Binding-site contacts:
Ligand atom C09 contacts residue ARG230 of chain 1.A at 4.3 Å.
Ligand atom C10 contacts residue ARG230 of chain 1.A at 3.8 Å.
Ligand atom C11 contacts residue ARG230 of chain 1.A at 4.0 Å.
Ligand atom N02 contacts residue DMS1 of chain 1.G at 4.3 Å.
Ligand atom C11 contacts residue LEU227 of chain 1.A at 3.9 Å (hydrophobic).
Ligand atom C09 contacts residue DMS1 of chain 1.G at 3.9 Å.
Ligand atom C10 contacts residue DMS1 of chain 1.G at 3.9 Å.
Ligand atom C11 contacts residue DMS1 of chain 1.G at 3.7 Å.
Ligand atom C12 contacts residue ARG231 of chain 1.A at 3.5 Å.
Ligand atom C12 contacts residue DMS1 of chain 1.G at 3.5 Å.
Ligand atom C12 contacts residue LEU227 of chain 1.A at 4.5 Å (hydrophobic).
Ligand atom C08 contacts residue DMS1 of chain 1.G at 3.8 Å.
Ligand atom C08 contacts residue ARG231 of chain 1.A at 4.5 Å.
Ligand atom C13 contacts residue ARG231 of chain 1.A at 3.5 Å.
Ligand atom C13 contacts residue DMS1 of chain 1.G at 3.5 Å.
Ligand atom C10 contacts residue ARG231 of chain 1.A at 3.9 Å.
Ligand atom C11 contacts residue ARG231 of chain 1.A at 3.7 Å.

Sequence of chain 1.A:
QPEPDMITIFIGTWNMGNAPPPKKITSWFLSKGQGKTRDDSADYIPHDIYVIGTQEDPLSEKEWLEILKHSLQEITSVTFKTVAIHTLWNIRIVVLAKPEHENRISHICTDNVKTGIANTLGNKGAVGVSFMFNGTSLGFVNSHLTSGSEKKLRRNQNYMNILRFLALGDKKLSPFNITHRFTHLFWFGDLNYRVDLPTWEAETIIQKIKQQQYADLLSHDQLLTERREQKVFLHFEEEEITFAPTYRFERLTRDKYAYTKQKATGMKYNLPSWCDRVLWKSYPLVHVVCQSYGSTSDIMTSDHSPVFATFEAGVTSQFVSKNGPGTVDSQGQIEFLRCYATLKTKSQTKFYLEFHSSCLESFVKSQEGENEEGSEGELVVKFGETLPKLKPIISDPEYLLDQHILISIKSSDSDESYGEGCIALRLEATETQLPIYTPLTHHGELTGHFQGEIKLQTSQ

The small molecule below binds the protein below.
Small molecule (SMILES): c1ccc(CN[C@@H]2CCNC2)cc1